Sequence of chain 1.E:
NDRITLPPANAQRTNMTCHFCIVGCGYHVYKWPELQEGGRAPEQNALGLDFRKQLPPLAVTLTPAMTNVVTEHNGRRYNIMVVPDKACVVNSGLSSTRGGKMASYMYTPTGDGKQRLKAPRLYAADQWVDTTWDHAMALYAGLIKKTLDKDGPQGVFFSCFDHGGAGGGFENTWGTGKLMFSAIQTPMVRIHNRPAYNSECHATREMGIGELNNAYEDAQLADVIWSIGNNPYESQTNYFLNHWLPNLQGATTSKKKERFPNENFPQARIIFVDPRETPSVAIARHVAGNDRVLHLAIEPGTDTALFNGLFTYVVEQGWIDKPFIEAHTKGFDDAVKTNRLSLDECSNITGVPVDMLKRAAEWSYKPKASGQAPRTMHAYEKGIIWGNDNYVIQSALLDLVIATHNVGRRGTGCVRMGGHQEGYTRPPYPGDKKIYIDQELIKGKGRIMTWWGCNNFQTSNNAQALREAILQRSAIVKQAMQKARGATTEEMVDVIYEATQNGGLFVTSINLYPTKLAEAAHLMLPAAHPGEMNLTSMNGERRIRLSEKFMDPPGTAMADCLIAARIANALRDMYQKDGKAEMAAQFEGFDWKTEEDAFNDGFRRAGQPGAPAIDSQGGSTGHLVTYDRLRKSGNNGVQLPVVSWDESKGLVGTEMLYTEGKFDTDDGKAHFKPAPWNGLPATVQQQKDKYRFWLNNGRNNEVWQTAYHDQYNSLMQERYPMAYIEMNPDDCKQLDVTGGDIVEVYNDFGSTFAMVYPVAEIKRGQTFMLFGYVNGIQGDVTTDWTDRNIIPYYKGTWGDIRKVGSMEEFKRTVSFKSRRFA

Binding-site contacts:
Ligand atom C24 contacts residue LYS812 of chain 1.E at 3.5 Å.
Ligand atom C24 contacts residue ASP737 of chain 1.E at 4.3 Å.
Ligand atom C23 contacts residue LYS804 of chain 1.E at 3.4 Å.
Ligand atom FE2 contacts residue LYS804 of chain 1.E at 4.3 Å.
Ligand atom N22 contacts residue ASP737 of chain 1.E at 4.1 Å.
Ligand atom N22 contacts residue LYS804 of chain 1.E at 3.5 Å (salt-bridge).
Ligand atom N24 contacts residue ASP742 of chain 1.E at 2.5 Å (salt-bridge).
Ligand atom C24 contacts residue ASP742 of chain 1.E at 3.6 Å.
Ligand atom C23 contacts residue SER807 of chain 1.E at 4.4 Å.
Ligand atom N21 contacts residue LYS812 of chain 1.E at 3.2 Å (salt-bridge).
Ligand atom N24 contacts residue THR739 of chain 1.E at 3.9 Å.
Ligand atom N24 contacts residue VAL738 of chain 1.E at 4.4 Å.
Ligand atom C26 contacts residue LYS812 of chain 1.E at 3.5 Å.
Ligand atom N24 contacts residue LYS804 of chain 1.E at 3.7 Å.
Ligand atom C24 contacts residue LYS804 of chain 1.E at 3.8 Å.
Ligand atom N23 contacts residue SER807 of chain 1.E at 4.3 Å.
Ligand atom N24 contacts residue LYS812 of chain 1.E at 3.4 Å (salt-bridge).
Ligand atom N21 contacts residue SER807 of chain 1.E at 3.3 Å (h-bond).
Ligand atom N23 contacts residue LYS804 of chain 1.E at 3.1 Å (salt-bridge).
Ligand atom C22 contacts residue LYS804 of chain 1.E at 3.7 Å.
Ligand atom N24 contacts residue ASP737 of chain 1.E at 3.8 Å.
Ligand atom C26 contacts residue SER807 of chain 1.E at 4.0 Å.

This protein binds this small molecule.
Small molecule (SMILES): N#C[Fe](C#N)(C#N)(C#N)(C#N)C#N